Sequence of chain 19.A:
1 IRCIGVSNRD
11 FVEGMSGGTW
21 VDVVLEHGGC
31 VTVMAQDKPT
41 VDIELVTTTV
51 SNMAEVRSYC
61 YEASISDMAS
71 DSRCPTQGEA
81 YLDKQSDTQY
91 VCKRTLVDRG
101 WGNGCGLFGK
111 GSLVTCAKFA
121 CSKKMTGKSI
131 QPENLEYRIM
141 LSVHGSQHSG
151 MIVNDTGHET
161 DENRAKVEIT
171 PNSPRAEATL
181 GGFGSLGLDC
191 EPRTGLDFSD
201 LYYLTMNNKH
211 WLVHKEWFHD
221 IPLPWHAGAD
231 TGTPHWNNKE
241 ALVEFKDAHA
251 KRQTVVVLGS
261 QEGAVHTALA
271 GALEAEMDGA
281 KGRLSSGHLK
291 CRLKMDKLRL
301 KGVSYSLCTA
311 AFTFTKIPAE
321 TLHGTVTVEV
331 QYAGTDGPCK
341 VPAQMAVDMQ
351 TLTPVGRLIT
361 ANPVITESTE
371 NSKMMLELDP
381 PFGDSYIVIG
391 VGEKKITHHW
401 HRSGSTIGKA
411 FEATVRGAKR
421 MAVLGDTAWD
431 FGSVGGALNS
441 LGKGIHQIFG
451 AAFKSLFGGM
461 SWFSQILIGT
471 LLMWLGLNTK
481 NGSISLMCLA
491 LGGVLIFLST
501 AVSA

Binding-site contacts:
Ligand atom C7 contacts residue ASN154 of chain 19.A at 3.3 Å.
Ligand atom C3 contacts residue THR156 of chain 19.A at 4.5 Å.
Ligand atom C6 contacts residue MET151 of chain 19.A at 4.0 Å (hydrophobic).
Ligand atom O5 contacts residue MET151 of chain 19.A at 3.9 Å.
Ligand atom N2 contacts residue THR156 of chain 19.A at 4.3 Å.
Ligand atom C2 contacts residue THR156 of chain 19.A at 4.2 Å.
Ligand atom C5 contacts residue ASN154 of chain 19.A at 3.7 Å.
Ligand atom N2 contacts residue ASN154 of chain 19.A at 2.9 Å (h-bond).
Ligand atom C3 contacts residue ASN154 of chain 19.A at 3.8 Å.
Ligand atom C1 contacts residue ASN154 of chain 19.A at 1.4 Å.
Ligand atom C2 contacts residue ASN154 of chain 19.A at 2.5 Å.
Ligand atom O7 contacts residue ASN154 of chain 19.A at 4.3 Å.
Ligand atom O5 contacts residue ASN154 of chain 19.A at 2.3 Å (h-bond).
Ligand atom C1 contacts residue THR156 of chain 19.A at 3.2 Å.
Ligand atom C5 contacts residue THR156 of chain 19.A at 4.1 Å.
Ligand atom O5 contacts residue THR156 of chain 19.A at 3.9 Å.
Ligand atom C8 contacts residue ASN154 of chain 19.A at 2.8 Å.
Ligand atom C4 contacts residue ASN154 of chain 19.A at 4.3 Å.
Ligand atom O6 contacts residue MET151 of chain 19.A at 4.0 Å.

A protein and the small-molecule ligand that binds it are described below.
Small molecule (SMILES): CC(=O)N[C@@H]1[C@@H](O)[C@H](O)[C@@H](CO)O[C@H]1O